This small molecule binds to this protein.
Small molecule (SMILES): CC(=O)N[C@@H]1[C@@H](O)[C@H](O)[C@@H](CO)O[C@H]1O

Sequence of chain 1.A:
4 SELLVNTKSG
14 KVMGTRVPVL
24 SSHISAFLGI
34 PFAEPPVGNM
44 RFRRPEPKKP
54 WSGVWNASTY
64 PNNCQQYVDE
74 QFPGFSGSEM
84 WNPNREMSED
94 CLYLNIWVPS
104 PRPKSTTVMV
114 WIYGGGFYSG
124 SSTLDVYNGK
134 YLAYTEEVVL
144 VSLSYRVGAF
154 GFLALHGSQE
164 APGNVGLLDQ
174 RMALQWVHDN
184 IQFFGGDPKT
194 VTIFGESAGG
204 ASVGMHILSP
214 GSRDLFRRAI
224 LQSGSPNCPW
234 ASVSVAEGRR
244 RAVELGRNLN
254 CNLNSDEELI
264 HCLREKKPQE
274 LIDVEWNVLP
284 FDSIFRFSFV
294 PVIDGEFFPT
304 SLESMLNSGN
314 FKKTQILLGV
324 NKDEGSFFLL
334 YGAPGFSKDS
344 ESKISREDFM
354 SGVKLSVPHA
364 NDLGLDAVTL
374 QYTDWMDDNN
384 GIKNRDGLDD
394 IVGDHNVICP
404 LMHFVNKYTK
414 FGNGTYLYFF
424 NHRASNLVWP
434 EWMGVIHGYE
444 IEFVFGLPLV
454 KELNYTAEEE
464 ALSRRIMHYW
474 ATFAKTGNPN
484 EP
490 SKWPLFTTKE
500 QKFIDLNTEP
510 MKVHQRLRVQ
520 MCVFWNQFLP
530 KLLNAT

Binding-site contacts:
Ligand atom C1 contacts residue SER61 of chain 1.A at 3.3 Å.
Ligand atom C4 contacts residue ASN59 of chain 1.A at 4.2 Å.
Ligand atom O5 contacts residue ASN59 of chain 1.A at 2.4 Å (h-bond).
Ligand atom C5 contacts residue THR62 of chain 1.A at 4.3 Å.
Ligand atom C1 contacts residue ASN59 of chain 1.A at 1.5 Å.
Ligand atom O5 contacts residue SER61 of chain 1.A at 3.6 Å.
Ligand atom C7 contacts residue ASN59 of chain 1.A at 3.2 Å.
Ligand atom C5 contacts residue SER61 of chain 1.A at 3.9 Å.
Ligand atom C2 contacts residue ASN59 of chain 1.A at 2.4 Å.
Ligand atom N2 contacts residue ASN59 of chain 1.A at 2.8 Å (h-bond).
Ligand atom C5 contacts residue ASN59 of chain 1.A at 3.7 Å.
Ligand atom C6 contacts residue THR62 of chain 1.A at 4.1 Å.
Ligand atom C3 contacts residue ASN59 of chain 1.A at 3.8 Å.
Ligand atom O7 contacts residue ASN59 of chain 1.A at 2.9 Å (h-bond).
Ligand atom C2 contacts residue SER61 of chain 1.A at 4.5 Å.